Sequence of chain 1.A:
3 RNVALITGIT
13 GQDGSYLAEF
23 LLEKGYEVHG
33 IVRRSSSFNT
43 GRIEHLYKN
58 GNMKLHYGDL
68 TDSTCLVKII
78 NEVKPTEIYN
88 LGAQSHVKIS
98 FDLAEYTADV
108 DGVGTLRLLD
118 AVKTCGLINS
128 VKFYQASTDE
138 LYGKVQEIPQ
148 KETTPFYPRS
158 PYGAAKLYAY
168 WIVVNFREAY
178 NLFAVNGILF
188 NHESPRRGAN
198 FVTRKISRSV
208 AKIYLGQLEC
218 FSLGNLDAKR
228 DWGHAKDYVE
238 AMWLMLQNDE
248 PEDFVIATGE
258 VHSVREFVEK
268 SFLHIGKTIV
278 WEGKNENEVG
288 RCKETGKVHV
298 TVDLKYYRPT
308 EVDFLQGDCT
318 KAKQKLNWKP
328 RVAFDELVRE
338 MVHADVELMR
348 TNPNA

This small molecule binds to this protein.
Small molecule (SMILES): Nc1nc2c(ncn2[C@@H]2O[C@H](CO[P](=O)(O)O[P](=O)(O)O[C@H]3O[C@H](CO)[C@@H](O)[C@H](O)[C@@H]3O)[C@@H](O)[C@H]2O)c(=O)[nH]1

Binding-site contacts:
Ligand atom O51 contacts residue ASN188 of chain 1.A at 3.1 Å (h-bond).
Ligand atom O3B contacts residue VAL94 of chain 1.A at 3.6 Å.
Ligand atom O31 contacts residue SER92 of chain 1.A at 2.6 Å (h-bond).
Ligand atom O6 contacts residue LEU220 of chain 1.A at 3.6 Å.
Ligand atom O1A contacts residue PHE198 of chain 1.A at 3.6 Å.
Ligand atom O31 contacts residue NAP1 of chain 1.I at 3.6 Å.
Ligand atom N2 contacts residue VAL199 of chain 1.A at 3.6 Å.
Ligand atom O41 contacts residue TYR159 of chain 1.A at 2.5 Å (h-bond).
Ligand atom C61 contacts residue THR135 of chain 1.A at 3.6 Å.
Ligand atom C5' contacts residue ARG227 of chain 1.A at 3.5 Å.
Ligand atom O2' contacts residue ARG305 of chain 1.A at 3.4 Å (salt-bridge).
Ligand atom C2' contacts residue ARG305 of chain 1.A at 3.5 Å.
Ligand atom N2 contacts residue ARG305 of chain 1.A at 3.3 Å (salt-bridge).
Ligand atom O41 contacts residue NAP1 of chain 1.I at 3.6 Å.
Ligand atom O2A contacts residue ARG305 of chain 1.A at 3.0 Å (salt-bridge).
Ligand atom O1A contacts residue VAL199 of chain 1.A at 3.0 Å (h-bond).
Ligand atom C41 contacts residue NAP1 of chain 1.I at 3.6 Å.
Ligand atom O6A contacts residue ASN188 of chain 1.A at 3.2 Å.
Ligand atom O6 contacts residue LYS202 of chain 1.A at 2.8 Å (salt-bridge).
Ligand atom O4' contacts residue VAL261 of chain 1.A at 3.4 Å.
Ligand atom N3 contacts residue VAL199 of chain 1.A at 3.6 Å.
Ligand atom C3' contacts residue ARG227 of chain 1.A at 3.4 Å.
Ligand atom O3' contacts residue ARG227 of chain 1.A at 3.3 Å (salt-bridge).
Ligand atom N2 contacts residue ASN197 of chain 1.A at 3.0 Å (h-bond).
Ligand atom O31 contacts residue TYR159 of chain 1.A at 3.1 Å (h-bond).
Ligand atom C31 contacts residue SER92 of chain 1.A at 3.4 Å.
Ligand atom O3B contacts residue ARG305 of chain 1.A at 2.9 Å (salt-bridge).
Ligand atom C4' contacts residue ARG227 of chain 1.A at 3.6 Å.
Ligand atom C8 contacts residue ASN222 of chain 1.A at 3.5 Å.
Ligand atom O2B contacts residue ARG227 of chain 1.A at 2.7 Å (salt-bridge).
Ligand atom O21 contacts residue ARG194 of chain 1.A at 3.0 Å (salt-bridge).
Ligand atom O2' contacts residue GLU308 of chain 1.A at 2.7 Å (salt-bridge).
Ligand atom C2 contacts residue ARG305 of chain 1.A at 3.5 Å.
Ligand atom N7 contacts residue GLY221 of chain 1.A at 2.8 Å (h-bond).
Ligand atom C41 contacts residue TYR159 of chain 1.A at 3.6 Å (hydrophobic).
Ligand atom O3' contacts residue GLU308 of chain 1.A at 3.1 Å (salt-bridge).
Ligand atom N3 contacts residue ARG305 of chain 1.A at 3.3 Å (salt-bridge).
Ligand atom O41 contacts residue THR135 of chain 1.A at 2.6 Å (h-bond).
Ligand atom O2B contacts residue ASN188 of chain 1.A at 2.9 Å (h-bond).
Ligand atom O3' contacts residue ALA225 of chain 1.A at 3.3 Å.